Sequence of chain 1.B:
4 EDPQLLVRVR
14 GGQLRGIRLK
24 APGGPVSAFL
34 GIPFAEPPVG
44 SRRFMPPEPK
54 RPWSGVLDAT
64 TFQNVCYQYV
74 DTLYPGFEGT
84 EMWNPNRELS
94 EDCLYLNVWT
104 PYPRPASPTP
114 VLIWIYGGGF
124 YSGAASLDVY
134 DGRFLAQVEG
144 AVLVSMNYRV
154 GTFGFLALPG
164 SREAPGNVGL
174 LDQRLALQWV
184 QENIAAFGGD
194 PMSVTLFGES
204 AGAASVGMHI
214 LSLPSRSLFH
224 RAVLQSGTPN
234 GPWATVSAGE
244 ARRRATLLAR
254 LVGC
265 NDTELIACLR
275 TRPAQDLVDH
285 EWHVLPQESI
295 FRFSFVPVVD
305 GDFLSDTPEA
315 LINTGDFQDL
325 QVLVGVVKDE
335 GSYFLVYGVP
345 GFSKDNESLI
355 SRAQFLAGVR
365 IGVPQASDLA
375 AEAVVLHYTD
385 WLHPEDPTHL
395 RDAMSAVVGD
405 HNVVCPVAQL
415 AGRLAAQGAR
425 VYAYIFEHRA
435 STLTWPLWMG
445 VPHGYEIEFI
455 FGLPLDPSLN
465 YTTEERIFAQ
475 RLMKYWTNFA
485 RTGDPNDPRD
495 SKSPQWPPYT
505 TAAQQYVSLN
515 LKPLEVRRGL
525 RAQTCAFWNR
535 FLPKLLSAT

Binding-site contacts:
Ligand atom C10 contacts residue TYR337 of chain 1.B at 4.1 Å (hydrophobic).
Ligand atom C5 contacts residue TYR124 of chain 1.B at 3.4 Å (hydrophobic).
Ligand atom C6 contacts residue TYR124 of chain 1.B at 4.1 Å (hydrophobic).
Ligand atom N17 contacts residue TRP86 of chain 1.B at 4.3 Å.
Ligand atom O1 contacts residue HIS447 of chain 1.B at 4.4 Å.
Ligand atom N4 contacts residue TYR124 of chain 1.B at 4.3 Å.
Ligand atom C21 contacts residue TYR337 of chain 1.B at 4.4 Å (hydrophobic).
Ligand atom C22 contacts residue TRP86 of chain 1.B at 3.7 Å (hydrophobic).
Ligand atom C12 contacts residue GLY121 of chain 1.B at 3.9 Å.
Ligand atom S1 contacts residue GLY121 of chain 1.B at 4.2 Å.
Ligand atom C11 contacts residue TRP86 of chain 1.B at 3.7 Å (hydrophobic).
Ligand atom C20 contacts residue HIS447 of chain 1.B at 3.2 Å.
Ligand atom N17 contacts residue HIS447 of chain 1.B at 4.4 Å.
Ligand atom O2 contacts residue TYR124 of chain 1.B at 3.3 Å (h-bond).
Ligand atom C16 contacts residue TRP86 of chain 1.B at 4.4 Å (hydrophobic).
Ligand atom S1 contacts residue TYR124 of chain 1.B at 3.9 Å.
Ligand atom C9 contacts residue TYR124 of chain 1.B at 3.4 Å (hydrophobic).
Ligand atom O2 contacts residue GLY122 of chain 1.B at 3.6 Å (h-bond).
Ligand atom C10 contacts residue TYR124 of chain 1.B at 3.0 Å (hydrophobic).
Ligand atom C12 contacts residue GLU202 of chain 1.B at 3.4 Å.
Ligand atom F09 contacts residue TYR124 of chain 1.B at 2.9 Å.
Ligand atom C9 contacts residue TYR337 of chain 1.B at 4.1 Å (hydrophobic).
Ligand atom C12 contacts residue TRP86 of chain 1.B at 4.1 Å (hydrophobic).
Ligand atom F09 contacts residue ASP74 of chain 1.B at 4.3 Å.
Ligand atom C9 contacts residue ASP74 of chain 1.B at 4.1 Å.
Ligand atom C16 contacts residue HIS447 of chain 1.B at 3.1 Å.
Ligand atom C8 contacts residue TYR341 of chain 1.B at 3.5 Å (hydrophobic).
Ligand atom C21 contacts residue TRP86 of chain 1.B at 3.4 Å (hydrophobic).
Ligand atom O2 contacts residue SER125 of chain 1.B at 3.8 Å.
Ligand atom C6 contacts residue PHE338 of chain 1.B at 3.2 Å (hydrophobic).
Ligand atom C7 contacts residue PHE338 of chain 1.B at 3.4 Å (hydrophobic).
Ligand atom C20 contacts residue TYR337 of chain 1.B at 3.6 Å (hydrophobic).
Ligand atom C16 contacts residue GLY448 of chain 1.B at 4.0 Å.
Ligand atom C8 contacts residue TYR124 of chain 1.B at 4.2 Å (hydrophobic).
Ligand atom C11 contacts residue GLU202 of chain 1.B at 3.5 Å.
Ligand atom O2 contacts residue GLY121 of chain 1.B at 3.2 Å.
Ligand atom C12 contacts residue GLY120 of chain 1.B at 3.8 Å.
Ligand atom C16 contacts residue GLU202 of chain 1.B at 4.3 Å.
Ligand atom C9 contacts residue TYR341 of chain 1.B at 3.5 Å (hydrophobic).
Ligand atom C12 contacts residue TYR133 of chain 1.B at 3.8 Å (hydrophobic).

The small molecule below binds the protein below.
Small molecule (SMILES): CCN(CC)CCNS(=O)(=O)c1ccccc1F